This protein binds this small molecule.
Small molecule (SMILES): COC(=O)N[C@H](C(=O)N[C@@H](Cc1ccccc1)C[C@H](O)[C@H](Cc1ccc(-c2cccnc2)cc1)NC(=O)[C@@H](NC(=O)OC)C(C)(C)C)C(C)(C)C

Sequence of chain 1.A:
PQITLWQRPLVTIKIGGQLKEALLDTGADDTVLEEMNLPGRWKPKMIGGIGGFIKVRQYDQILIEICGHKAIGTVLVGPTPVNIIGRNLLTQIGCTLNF

Sequence of chain 1.B:
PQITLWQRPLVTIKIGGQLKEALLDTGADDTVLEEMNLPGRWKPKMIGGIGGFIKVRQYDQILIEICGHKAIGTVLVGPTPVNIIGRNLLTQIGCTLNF

Binding-site contacts:
Ligand atom C13 contacts residue GLY49 of chain 1.A at 3.3 Å.
Ligand atom C14 contacts residue ILE50 of chain 1.A at 3.7 Å (hydrophobic).
Ligand atom N34 contacts residue GLY48 of chain 1.B at 3.1 Å (h-bond).
Ligand atom N23 contacts residue GLY48 of chain 1.A at 2.9 Å (h-bond).
Ligand atom C24 contacts residue GLY48 of chain 1.A at 3.6 Å.
Ligand atom C13 contacts residue PRO81 of chain 1.B at 3.7 Å (hydrophobic).
Ligand atom C26 contacts residue ARG8 of chain 1.B at 3.4 Å.
Ligand atom O41 contacts residue ASP29 of chain 1.B at 2.9 Å (salt-bridge).
Ligand atom O41 contacts residue ALA28 of chain 1.B at 3.4 Å.
Ligand atom C30 contacts residue ALA28 of chain 1.A at 3.7 Å (hydrophobic).
Ligand atom N1 contacts residue GLY27 of chain 1.B at 3.0 Å (h-bond).
Ligand atom C16 contacts residue GLY27 of chain 1.B at 3.5 Å.
Ligand atom O51 contacts residue GLY27 of chain 1.B at 3.3 Å (h-bond).
Ligand atom C13 contacts residue ILE50 of chain 1.A at 3.7 Å (hydrophobic).
Ligand atom O36 contacts residue GLY48 of chain 1.B at 3.5 Å (h-bond).
Ligand atom C49 contacts residue GLY48 of chain 1.B at 3.2 Å.
Ligand atom O51 contacts residue ASP25 of chain 1.B at 2.8 Å (salt-bridge).
Ligand atom O31 contacts residue ASP29 of chain 1.A at 3.0 Å (salt-bridge).
Ligand atom C3 contacts residue ASP25 of chain 1.A at 3.3 Å.
Ligand atom C5 contacts residue ASP25 of chain 1.A at 3.4 Å.
Ligand atom C8 contacts residue GLY27 of chain 1.A at 3.4 Å.
Ligand atom C19 contacts residue GLY49 of chain 1.B at 3.2 Å.
Ligand atom O27 contacts residue GLY49 of chain 1.A at 3.1 Å.
Ligand atom O51 contacts residue ASP25 of chain 1.A at 2.7 Å (salt-bridge).
Ligand atom C2 contacts residue GLY27 of chain 1.B at 3.6 Å.
Ligand atom C11 contacts residue VAL82 of chain 1.B at 3.6 Å (hydrophobic).
Ligand atom O37 contacts residue GLY49 of chain 1.B at 3.4 Å.
Ligand atom C4 contacts residue ASP25 of chain 1.B at 3.0 Å.
Ligand atom C26 contacts residue ASP29 of chain 1.A at 3.5 Å.
Ligand atom C49 contacts residue GLY49 of chain 1.B at 3.4 Å.
Ligand atom C7 contacts residue GLY27 of chain 1.A at 3.7 Å.
Ligand atom C43 contacts residue GLY48 of chain 1.B at 3.5 Å.
Ligand atom O25 contacts residue GLY48 of chain 1.A at 3.1 Å (h-bond).
Ligand atom O31 contacts residue ALA28 of chain 1.A at 3.5 Å.
Ligand atom O31 contacts residue GLY27 of chain 1.A at 3.4 Å (h-bond).
Ligand atom C5 contacts residue GLY27 of chain 1.B at 3.6 Å.
Ligand atom N6 contacts residue GLY27 of chain 1.A at 3.1 Å (h-bond).
Ligand atom C42 contacts residue ASP29 of chain 1.B at 3.6 Å.
Ligand atom C3 contacts residue ASP25 of chain 1.B at 3.5 Å.
Ligand atom C42 contacts residue ARG8 of chain 1.A at 3.6 Å.